Binding-site contacts:
Ligand atom C7 contacts residue ASN439 of chain 1.A at 3.6 Å.
Ligand atom O5 contacts residue PRO284 of chain 1.A at 4.0 Å.
Ligand atom C7 contacts residue ASN255 of chain 1.A at 4.2 Å.
Ligand atom O5 contacts residue ASN439 of chain 1.A at 2.5 Å (h-bond).
Ligand atom C4 contacts residue ASN439 of chain 1.A at 4.3 Å.
Ligand atom C8 contacts residue SER438 of chain 1.A at 3.9 Å.
Ligand atom C1 contacts residue ASN439 of chain 1.A at 1.5 Å.
Ligand atom C7 contacts residue NAG1 of chain 1.G at 4.4 Å.
Ligand atom N2 contacts residue ASN439 of chain 1.A at 2.9 Å (h-bond).
Ligand atom C1 contacts residue PRO284 of chain 1.A at 4.3 Å (hydrophobic).
Ligand atom O7 contacts residue ASN255 of chain 1.A at 4.0 Å.
Ligand atom C8 contacts residue ASN439 of chain 1.A at 4.1 Å.
Ligand atom C8 contacts residue NAG1 of chain 1.G at 3.7 Å.
Ligand atom C8 contacts residue VAL437 of chain 1.A at 3.4 Å (hydrophobic).
Ligand atom C2 contacts residue ASN439 of chain 1.A at 2.5 Å.
Ligand atom O7 contacts residue ASN439 of chain 1.A at 3.9 Å.
Ligand atom C5 contacts residue ASN439 of chain 1.A at 3.8 Å.
Ligand atom C8 contacts residue ASN255 of chain 1.A at 4.0 Å.
Ligand atom C3 contacts residue ASN439 of chain 1.A at 3.9 Å.
Ligand atom O7 contacts residue NAG1 of chain 1.G at 4.1 Å.

This small molecule binds to this protein.
Small molecule (SMILES): CC(=O)N[C@@H]1[C@@H](O)[C@H](O)[C@@H](CO)O[C@H]1O

Sequence of chain 1.A:
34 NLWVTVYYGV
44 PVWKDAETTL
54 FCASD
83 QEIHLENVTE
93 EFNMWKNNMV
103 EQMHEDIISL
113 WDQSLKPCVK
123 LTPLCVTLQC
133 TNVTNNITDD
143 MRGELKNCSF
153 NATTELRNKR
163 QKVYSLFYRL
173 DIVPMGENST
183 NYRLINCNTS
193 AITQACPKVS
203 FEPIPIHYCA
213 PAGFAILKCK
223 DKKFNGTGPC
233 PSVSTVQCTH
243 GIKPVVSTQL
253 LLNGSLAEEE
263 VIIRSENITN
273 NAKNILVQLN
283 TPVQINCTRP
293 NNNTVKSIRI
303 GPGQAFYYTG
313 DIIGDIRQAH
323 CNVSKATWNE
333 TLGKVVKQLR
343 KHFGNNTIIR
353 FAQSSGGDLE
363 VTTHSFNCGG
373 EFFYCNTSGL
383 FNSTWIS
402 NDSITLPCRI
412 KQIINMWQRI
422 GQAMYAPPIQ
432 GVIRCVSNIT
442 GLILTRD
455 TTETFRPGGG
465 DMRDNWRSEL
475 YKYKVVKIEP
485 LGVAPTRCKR